Binding-site contacts:
Ligand atom C1 contacts residue ASN169 of chain 1.C at 1.4 Å.
Ligand atom C7 contacts residue PHE170 of chain 1.C at 3.9 Å (hydrophobic).
Ligand atom O5 contacts residue ASN169 of chain 1.C at 2.3 Å (h-bond).
Ligand atom N2 contacts residue ASN169 of chain 1.C at 2.9 Å (h-bond).
Ligand atom C8 contacts residue ARG177 of chain 1.C at 3.8 Å.
Ligand atom O6 contacts residue ASN169 of chain 1.C at 4.3 Å.
Ligand atom C3 contacts residue ASN169 of chain 1.C at 3.8 Å.
Ligand atom C8 contacts residue PHE179 of chain 1.C at 4.1 Å (hydrophobic).
Ligand atom O7 contacts residue PHE170 of chain 1.C at 3.4 Å (h-bond).
Ligand atom O5 contacts residue GLY173 of chain 1.C at 3.9 Å.
Ligand atom C7 contacts residue ASN169 of chain 1.C at 3.4 Å.
Ligand atom C2 contacts residue PHE170 of chain 1.C at 3.7 Å (hydrophobic).
Ligand atom C4 contacts residue ASN169 of chain 1.C at 4.3 Å.
Ligand atom C2 contacts residue ASN169 of chain 1.C at 2.5 Å.
Ligand atom O6 contacts residue GLY173 of chain 1.C at 3.7 Å.
Ligand atom C1 contacts residue PHE170 of chain 1.C at 3.9 Å (hydrophobic).
Ligand atom C5 contacts residue ASN169 of chain 1.C at 3.7 Å.
Ligand atom O7 contacts residue SER171 of chain 1.C at 3.8 Å.
Ligand atom O7 contacts residue ASN169 of chain 1.C at 3.8 Å.
Ligand atom C1 contacts residue GLY173 of chain 1.C at 4.4 Å.
Ligand atom N2 contacts residue PHE170 of chain 1.C at 4.1 Å.
Ligand atom O5 contacts residue PHE170 of chain 1.C at 4.3 Å.
Ligand atom C8 contacts residue ASN169 of chain 1.C at 3.1 Å.

Sequence of chain 1.C:
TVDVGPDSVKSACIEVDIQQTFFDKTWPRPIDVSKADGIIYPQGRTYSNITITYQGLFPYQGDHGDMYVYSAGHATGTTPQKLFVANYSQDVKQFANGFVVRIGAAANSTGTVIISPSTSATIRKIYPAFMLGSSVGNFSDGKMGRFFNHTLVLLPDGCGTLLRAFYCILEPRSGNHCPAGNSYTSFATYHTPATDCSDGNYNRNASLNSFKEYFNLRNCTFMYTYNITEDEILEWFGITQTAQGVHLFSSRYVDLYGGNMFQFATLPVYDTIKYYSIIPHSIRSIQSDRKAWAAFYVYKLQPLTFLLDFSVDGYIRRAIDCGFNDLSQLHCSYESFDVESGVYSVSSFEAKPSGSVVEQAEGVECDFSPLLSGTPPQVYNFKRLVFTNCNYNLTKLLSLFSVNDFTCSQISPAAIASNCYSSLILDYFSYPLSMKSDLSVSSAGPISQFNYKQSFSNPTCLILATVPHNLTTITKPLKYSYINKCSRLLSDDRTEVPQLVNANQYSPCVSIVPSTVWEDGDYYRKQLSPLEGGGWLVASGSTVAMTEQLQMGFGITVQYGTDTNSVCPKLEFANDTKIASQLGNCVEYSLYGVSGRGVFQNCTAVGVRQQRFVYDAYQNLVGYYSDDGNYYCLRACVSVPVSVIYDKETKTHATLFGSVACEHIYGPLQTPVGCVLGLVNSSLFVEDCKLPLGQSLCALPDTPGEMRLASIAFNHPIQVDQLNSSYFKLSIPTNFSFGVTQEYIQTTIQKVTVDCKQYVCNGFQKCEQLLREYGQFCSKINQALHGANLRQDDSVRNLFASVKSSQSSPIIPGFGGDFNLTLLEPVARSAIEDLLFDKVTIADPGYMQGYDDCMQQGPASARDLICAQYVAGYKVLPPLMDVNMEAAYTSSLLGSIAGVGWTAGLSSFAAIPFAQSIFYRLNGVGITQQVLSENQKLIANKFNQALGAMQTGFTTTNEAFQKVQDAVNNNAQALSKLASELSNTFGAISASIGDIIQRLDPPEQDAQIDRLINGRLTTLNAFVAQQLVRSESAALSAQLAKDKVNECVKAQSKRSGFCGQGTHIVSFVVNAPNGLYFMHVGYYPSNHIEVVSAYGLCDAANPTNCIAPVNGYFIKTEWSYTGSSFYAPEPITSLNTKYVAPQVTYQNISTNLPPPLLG

The small molecule below binds the protein below.
Small molecule (SMILES): CC(=O)N[C@@H]1[C@@H](O)[C@H](O)[C@@H](CO)O[C@H]1O